Sequence of chain 22.B:
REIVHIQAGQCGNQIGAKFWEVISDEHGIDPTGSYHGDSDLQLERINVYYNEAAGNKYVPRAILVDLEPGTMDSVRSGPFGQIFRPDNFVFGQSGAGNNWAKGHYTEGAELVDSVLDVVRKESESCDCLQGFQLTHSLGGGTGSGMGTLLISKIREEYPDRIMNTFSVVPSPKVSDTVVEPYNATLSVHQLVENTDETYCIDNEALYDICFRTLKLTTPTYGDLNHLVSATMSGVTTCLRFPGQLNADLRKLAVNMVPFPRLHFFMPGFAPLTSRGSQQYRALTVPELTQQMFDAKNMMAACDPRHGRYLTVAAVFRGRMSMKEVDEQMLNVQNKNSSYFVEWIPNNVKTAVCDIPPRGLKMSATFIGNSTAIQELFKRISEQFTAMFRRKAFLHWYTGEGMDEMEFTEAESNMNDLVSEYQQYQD

The small molecule below binds the protein below.
Small molecule (SMILES): CC(=O)O[C@H]1C(=O)[C@@]2(C)[C@H]([C@H](OC(=O)c3ccccc3)[C@]3(O)C[C@H](OC(=O)[C@H](O)[C@@H](NC(=O)c4ccccc4)c4ccccc4)C(C)=C1C3(C)C)[C@]1(OC(C)=O)CO[C@@H]1C[C@@H]2O

Binding-site contacts:
Ligand atom C40 contacts residue GLU27 of chain 22.B at 3.4 Å.
Ligand atom C15 contacts residue PRO272 of chain 22.B at 3.1 Å (hydrophobic).
Ligand atom C19 contacts residue THR274 of chain 22.B at 3.0 Å.
Ligand atom C33 contacts residue ASP26 of chain 22.B at 3.7 Å.
Ligand atom C16 contacts residue THR274 of chain 22.B at 3.4 Å.
Ligand atom C32 contacts residue VAL23 of chain 22.B at 3.5 Å (hydrophobic).
Ligand atom C38 contacts residue PRO358 of chain 22.B at 3.5 Å (hydrophobic).
Ligand atom C14 contacts residue THR274 of chain 22.B at 3.3 Å.
Ligand atom O06 contacts residue LEU273 of chain 22.B at 3.5 Å.
Ligand atom C06 contacts residue HIS227 of chain 22.B at 3.6 Å.
Ligand atom O12 contacts residue GLY360 of chain 22.B at 3.5 Å (h-bond).
Ligand atom O08 contacts residue ARG276 of chain 22.B at 3.7 Å.
Ligand atom C39 contacts residue SER234 of chain 22.B at 3.8 Å.
Ligand atom C15 contacts residue THR274 of chain 22.B at 3.7 Å.
Ligand atom O14 contacts residue HIS227 of chain 22.B at 2.9 Å.
Ligand atom C42 contacts residue VAL23 of chain 22.B at 3.5 Å (hydrophobic).
Ligand atom C41 contacts residue GLU27 of chain 22.B at 3.1 Å.
Ligand atom C07 contacts residue HIS227 of chain 22.B at 3.2 Å.
Ligand atom C09 contacts residue HIS227 of chain 22.B at 3.8 Å.
Ligand atom C08 contacts residue LEU228 of chain 22.B at 3.8 Å (hydrophobic).
Ligand atom C33 contacts residue VAL23 of chain 22.B at 3.6 Å (hydrophobic).
Ligand atom O13 contacts residue GLY360 of chain 22.B at 3.6 Å.
Ligand atom C08 contacts residue HIS227 of chain 22.B at 3.4 Å.
Ligand atom C39 contacts residue PRO358 of chain 22.B at 3.8 Å (hydrophobic).
Ligand atom C41 contacts residue VAL23 of chain 22.B at 3.7 Å (hydrophobic).
Ligand atom C36 contacts residue HIS227 of chain 22.B at 3.2 Å.
Ligand atom C40 contacts residue SER234 of chain 22.B at 3.0 Å.
Ligand atom C38 contacts residue PHE270 of chain 22.B at 3.6 Å (hydrophobic).
Ligand atom O13 contacts residue PRO358 of chain 22.B at 3.2 Å.
Ligand atom C07 contacts residue LEU228 of chain 22.B at 3.6 Å (hydrophobic).
Ligand atom O06 contacts residue PRO272 of chain 22.B at 3.4 Å (h-bond).
Ligand atom C41 contacts residue SER234 of chain 22.B at 3.5 Å.
Ligand atom O06 contacts residue THR274 of chain 22.B at 2.7 Å (h-bond).
Ligand atom C39 contacts residue PHE270 of chain 22.B at 3.4 Å (hydrophobic).
Ligand atom C39 contacts residue ALA231 of chain 22.B at 3.3 Å (hydrophobic).
Ligand atom O13 contacts residue ARG359 of chain 22.B at 3.2 Å (salt-bridge).
Ligand atom C19 contacts residue ARG276 of chain 22.B at 3.7 Å.
Ligand atom C28 contacts residue PRO358 of chain 22.B at 3.6 Å (hydrophobic).
Ligand atom C37 contacts residue PRO358 of chain 22.B at 3.7 Å (hydrophobic).
Ligand atom C40 contacts residue ALA231 of chain 22.B at 3.4 Å (hydrophobic).